Sequence of chain 1.B:
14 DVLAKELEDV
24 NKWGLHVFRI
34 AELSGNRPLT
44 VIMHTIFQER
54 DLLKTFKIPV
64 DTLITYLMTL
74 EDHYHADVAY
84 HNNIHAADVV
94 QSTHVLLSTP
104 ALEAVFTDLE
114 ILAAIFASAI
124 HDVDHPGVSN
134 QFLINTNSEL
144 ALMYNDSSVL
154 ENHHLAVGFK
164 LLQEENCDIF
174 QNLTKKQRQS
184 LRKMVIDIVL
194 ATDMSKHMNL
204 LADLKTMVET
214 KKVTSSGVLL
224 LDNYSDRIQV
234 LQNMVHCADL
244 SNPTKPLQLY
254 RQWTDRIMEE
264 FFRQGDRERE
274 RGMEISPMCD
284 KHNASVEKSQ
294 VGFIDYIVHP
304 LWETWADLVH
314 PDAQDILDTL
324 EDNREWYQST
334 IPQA

Binding-site contacts:
Ligand atom O03 contacts residue GLN293 of chain 1.B at 3.2 Å (h-bond).
Ligand atom C07 contacts residue ILE260 of chain 1.B at 4.0 Å (hydrophobic).
Ligand atom C02 contacts residue PHE264 of chain 1.B at 4.0 Å (hydrophobic).
Ligand atom C15 contacts residue PHE296 of chain 1.B at 3.4 Å (hydrophobic).
Ligand atom C13 contacts residue MET281 of chain 1.B at 3.5 Å (hydrophobic).
Ligand atom C03 contacts residue SER132 of chain 1.B at 3.9 Å.
Ligand atom C14 contacts residue PHE264 of chain 1.B at 3.9 Å (hydrophobic).
Ligand atom C12 contacts residue PHE296 of chain 1.B at 3.6 Å (hydrophobic).
Ligand atom C09 contacts residue ILE260 of chain 1.B at 3.8 Å (hydrophobic).
Ligand atom C10 contacts residue PHE264 of chain 1.B at 3.8 Å (hydrophobic).
Ligand atom O02 contacts residue ILE260 of chain 1.B at 3.9 Å.
Ligand atom C15 contacts residue ILE260 of chain 1.B at 3.7 Å (hydrophobic).
Ligand atom C17 contacts residue PHE296 of chain 1.B at 3.9 Å (hydrophobic).
Ligand atom C22 contacts residue SER132 of chain 1.B at 3.6 Å.
Ligand atom C17 contacts residue ASN245 of chain 1.B at 3.5 Å.
Ligand atom C16 contacts residue TRP256 of chain 1.B at 4.0 Å (hydrophobic).
Ligand atom C13 contacts residue GLN293 of chain 1.B at 4.0 Å.
Ligand atom C07 contacts residue PHE296 of chain 1.B at 4.0 Å (hydrophobic).
Ligand atom C01 contacts residue PRO280 of chain 1.B at 3.9 Å (hydrophobic).
Ligand atom C01 contacts residue CYS282 of chain 1.B at 3.1 Å (hydrophobic).
Ligand atom C18 contacts residue TYR83 of chain 1.B at 3.6 Å (hydrophobic).
Ligand atom O04 contacts residue HIS84 of chain 1.B at 3.7 Å.
Ligand atom C16 contacts residue THR257 of chain 1.B at 3.5 Å.
Ligand atom C12 contacts residue MET281 of chain 1.B at 3.8 Å (hydrophobic).
Ligand atom C11 contacts residue PHE264 of chain 1.B at 4.0 Å (hydrophobic).
Ligand atom O03 contacts residue ILE260 of chain 1.B at 3.6 Å.
Ligand atom C16 contacts residue ASN245 of chain 1.B at 4.0 Å.
Ligand atom C08 contacts residue ILE260 of chain 1.B at 3.8 Å (hydrophobic).
Ligand atom C14 contacts residue GLN293 of chain 1.B at 3.6 Å.
Ligand atom C16 contacts residue ILE260 of chain 1.B at 3.9 Å (hydrophobic).
Ligand atom C03 contacts residue PHE264 of chain 1.B at 3.6 Å (hydrophobic).
Ligand atom O03 contacts residue PHE296 of chain 1.B at 3.7 Å.
Ligand atom C13 contacts residue SER292 of chain 1.B at 3.9 Å.
Ligand atom O02 contacts residue PHE296 of chain 1.B at 3.6 Å.
Ligand atom C08 contacts residue PHE296 of chain 1.B at 3.7 Å (hydrophobic).
Ligand atom O02 contacts residue GLN293 of chain 1.B at 3.3 Å (h-bond).
Ligand atom C17 contacts residue TYR83 of chain 1.B at 3.8 Å (hydrophobic).
Ligand atom C16 contacts residue GLN293 of chain 1.B at 3.7 Å.
Ligand atom C09 contacts residue PHE296 of chain 1.B at 3.4 Å (hydrophobic).
Ligand atom C16 contacts residue TYR253 of chain 1.B at 3.9 Å (hydrophobic).

This small molecule binds to this protein.
Small molecule (SMILES): COc1ccc(/C=N/OC[C@H](O)CN2C[C@@H](C)O[C@@H](C)C2)cc1OC1CCCC1